Sequence of chain 1.C:
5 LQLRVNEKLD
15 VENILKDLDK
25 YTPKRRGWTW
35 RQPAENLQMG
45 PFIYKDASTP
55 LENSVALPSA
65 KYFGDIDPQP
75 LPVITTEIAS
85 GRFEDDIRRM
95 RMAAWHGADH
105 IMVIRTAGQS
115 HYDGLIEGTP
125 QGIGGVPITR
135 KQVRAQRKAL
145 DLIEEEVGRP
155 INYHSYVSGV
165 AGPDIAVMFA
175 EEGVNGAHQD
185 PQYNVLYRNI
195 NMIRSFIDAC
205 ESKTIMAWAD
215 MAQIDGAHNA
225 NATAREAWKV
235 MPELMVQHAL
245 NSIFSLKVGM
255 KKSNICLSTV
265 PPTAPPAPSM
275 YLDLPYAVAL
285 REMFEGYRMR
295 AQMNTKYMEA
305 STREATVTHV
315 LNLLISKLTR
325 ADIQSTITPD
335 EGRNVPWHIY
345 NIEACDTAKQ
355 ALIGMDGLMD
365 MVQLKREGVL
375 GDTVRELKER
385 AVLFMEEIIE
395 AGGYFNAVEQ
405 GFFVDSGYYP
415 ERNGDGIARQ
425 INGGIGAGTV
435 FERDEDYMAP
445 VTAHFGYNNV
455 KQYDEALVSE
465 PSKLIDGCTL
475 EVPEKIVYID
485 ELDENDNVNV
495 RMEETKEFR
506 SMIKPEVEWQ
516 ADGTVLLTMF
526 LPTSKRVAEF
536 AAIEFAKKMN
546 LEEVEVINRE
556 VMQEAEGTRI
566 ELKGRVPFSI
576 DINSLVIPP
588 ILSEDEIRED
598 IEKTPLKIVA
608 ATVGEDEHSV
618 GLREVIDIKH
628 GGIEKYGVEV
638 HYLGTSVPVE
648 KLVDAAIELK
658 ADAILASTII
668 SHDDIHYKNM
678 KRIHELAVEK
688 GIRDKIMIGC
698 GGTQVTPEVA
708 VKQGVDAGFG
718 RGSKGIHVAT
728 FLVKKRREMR

A small-molecule ligand and the protein it binds are described below.
Small molecule (SMILES): C[C@H]1O[C@@H](n2cnc3c(N)ncnc32)[C@H](O)[C@@H]1O

Binding-site contacts:
Ligand atom C6 contacts residue LEU486 of chain 1.C at 3.5 Å (hydrophobic).
Ligand atom C2 contacts residue ASP487 of chain 1.C at 4.0 Å.
Ligand atom O3' contacts residue PRO124 of chain 1.C at 4.1 Å.
Ligand atom C4 contacts residue LEU486 of chain 1.C at 3.5 Å (hydrophobic).
Ligand atom N9 contacts residue LEU486 of chain 1.C at 4.1 Å.
Ligand atom N3 contacts residue ASP487 of chain 1.C at 3.8 Å.
Ligand atom N1 contacts residue LEU486 of chain 1.C at 3.6 Å (h-bond).
Ligand atom N3 contacts residue LEU486 of chain 1.C at 3.5 Å (h-bond).
Ligand atom C5 contacts residue LEU486 of chain 1.C at 3.5 Å (hydrophobic).
Ligand atom C3' contacts residue ASP487 of chain 1.C at 4.2 Å.
Ligand atom C2 contacts residue LEU486 of chain 1.C at 3.6 Å (hydrophobic).
Ligand atom N7 contacts residue LEU486 of chain 1.C at 4.1 Å.
Ligand atom O3' contacts residue ASP487 of chain 1.C at 4.2 Å.
Ligand atom C8 contacts residue LEU486 of chain 1.C at 3.8 Å (hydrophobic).
Ligand atom O2' contacts residue LEU486 of chain 1.C at 4.3 Å.
Ligand atom O2' contacts residue GLU121 of chain 1.C at 4.4 Å.
Ligand atom N6 contacts residue LEU486 of chain 1.C at 4.3 Å.